Sequence of chain 1.C:
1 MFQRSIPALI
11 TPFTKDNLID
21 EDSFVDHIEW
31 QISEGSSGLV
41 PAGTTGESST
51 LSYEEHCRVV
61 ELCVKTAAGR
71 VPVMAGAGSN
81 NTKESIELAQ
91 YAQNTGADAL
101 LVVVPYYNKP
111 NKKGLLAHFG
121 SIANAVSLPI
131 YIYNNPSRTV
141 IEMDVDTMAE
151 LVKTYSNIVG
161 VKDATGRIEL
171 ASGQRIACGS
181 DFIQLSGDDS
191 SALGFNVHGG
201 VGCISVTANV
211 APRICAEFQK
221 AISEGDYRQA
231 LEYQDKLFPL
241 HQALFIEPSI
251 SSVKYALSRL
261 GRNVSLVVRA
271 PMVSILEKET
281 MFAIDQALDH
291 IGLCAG

Binding-site contacts:
Ligand atom OAA contacts residue SER249 of chain 1.C at 3.7 Å.
Ligand atom CAJ contacts residue LYS162 of chain 1.C at 2.4 Å.
Ligand atom OAB contacts residue ALA8 of chain 1.C at 3.6 Å.
Ligand atom CAL contacts residue LYS162 of chain 1.C at 1.2 Å.
Ligand atom CAJ contacts residue THR44 of chain 1.C at 3.4 Å.
Ligand atom CAG contacts residue LYS162 of chain 1.C at 2.4 Å.
Ligand atom CAK contacts residue TYR133 of chain 1.C at 3.8 Å (hydrophobic).
Ligand atom CAI contacts residue ZGM1 of chain 1.L at 0.1 Å.
Ligand atom CAI contacts residue ARG138 of chain 1.C at 3.2 Å.
Ligand atom OAE contacts residue TYR133 of chain 1.C at 3.4 Å.
Ligand atom OAE contacts residue ZGM1 of chain 1.L at 0.1 Å (h-bond).
Ligand atom CAM contacts residue LYS162 of chain 1.C at 3.3 Å.
Ligand atom OAC contacts residue GLY187 of chain 1.C at 3.0 Å (h-bond).
Ligand atom CAF contacts residue TYR133 of chain 1.C at 3.4 Å (hydrophobic).
Ligand atom OAD contacts residue ZGM1 of chain 1.L at 0.1 Å (h-bond).
Ligand atom OAE contacts residue THR44 of chain 1.C at 2.7 Å (h-bond).
Ligand atom OAB contacts residue THR44 of chain 1.C at 3.2 Å.
Ligand atom CAF contacts residue ZGM1 of chain 1.L at 0.3 Å.
Ligand atom CAM contacts residue TYR133 of chain 1.C at 3.8 Å (hydrophobic).
Ligand atom OAC contacts residue LYS162 of chain 1.C at 3.0 Å (salt-bridge).
Ligand atom OAB contacts residue THR45 of chain 1.C at 3.0 Å (h-bond).
Ligand atom OAD contacts residue ARG138 of chain 1.C at 2.6 Å (salt-bridge).
Ligand atom CAG contacts residue ILE204 of chain 1.C at 3.7 Å (hydrophobic).
Ligand atom OAA contacts residue ARG138 of chain 1.C at 2.6 Å (salt-bridge).
Ligand atom OAC contacts residue ZGM1 of chain 1.L at 0.7 Å (h-bond).
Ligand atom OAB contacts residue ZGM1 of chain 1.L at 0.0 Å (h-bond).
Ligand atom OAC contacts residue TYR133 of chain 1.C at 3.2 Å (h-bond).
Ligand atom CAK contacts residue ZGM1 of chain 1.L at 0.3 Å.
Ligand atom CAL contacts residue TYR133 of chain 1.C at 3.4 Å (hydrophobic).
Ligand atom OAD contacts residue ASN135 of chain 1.C at 3.1 Å (h-bond).
Ligand atom CAJ contacts residue TYR133 of chain 1.C at 3.5 Å (hydrophobic).
Ligand atom OAA contacts residue ZGM1 of chain 1.L at 0.1 Å (h-bond).
Ligand atom CAM contacts residue ZGM1 of chain 1.L at 0.7 Å.
Ligand atom CAJ contacts residue ZGM1 of chain 1.L at 0.1 Å.
Ligand atom CAG contacts residue ZGM1 of chain 1.L at 0.3 Å.
Ligand atom CAG contacts residue ALA8 of chain 1.C at 3.6 Å (hydrophobic).
Ligand atom OAE contacts residue LYS162 of chain 1.C at 2.8 Å (salt-bridge).
Ligand atom CAL contacts residue ZGM1 of chain 1.L at 0.1 Å.
Ligand atom OAE contacts residue GLY43 of chain 1.C at 3.6 Å.
Ligand atom OAB contacts residue LYS162 of chain 1.C at 3.4 Å (salt-bridge).

A protein and the small-molecule ligand that binds it are described below.
Small molecule (SMILES): O=C(O)CC[C@@H](O)CC(=O)C(=O)O